Binding-site contacts:
Ligand atom CM5 contacts residue LYS357 of chain 1.A at 4.3 Å.
Ligand atom CM5 contacts residue CYS589 of chain 1.A at 3.1 Å (hydrophobic).
Ligand atom C5 contacts residue CYS589 of chain 1.A at 2.8 Å (hydrophobic).
Ligand atom O4 contacts residue GLN354 of chain 1.A at 3.1 Å.
Ligand atom CM5 contacts residue GLN354 of chain 1.A at 3.4 Å.
Ligand atom CM3 contacts residue GLN354 of chain 1.A at 3.7 Å.
Ligand atom C6 contacts residue CYS589 of chain 1.A at 1.8 Å (hydrophobic).
Ligand atom C4 contacts residue GLN354 of chain 1.A at 4.2 Å.
Ligand atom CM5 contacts residue ARG358 of chain 1.A at 3.9 Å.
Ligand atom O3 contacts residue GLU250 of chain 1.A at 4.2 Å.
Ligand atom C1 contacts residue CYS589 of chain 1.A at 2.9 Å (hydrophobic).
Ligand atom C4 contacts residue CYS589 of chain 1.A at 4.2 Å (hydrophobic).
Ligand atom O3 contacts residue GLN354 of chain 1.A at 3.9 Å.
Ligand atom C2 contacts residue CYS589 of chain 1.A at 4.3 Å (hydrophobic).
Ligand atom O1 contacts residue CYS589 of chain 1.A at 3.1 Å (h-bond).

This protein binds this small molecule.
Small molecule (SMILES): COC1=C(OC)C(=O)C(C)=CC1=O

Sequence of chain 1.A:
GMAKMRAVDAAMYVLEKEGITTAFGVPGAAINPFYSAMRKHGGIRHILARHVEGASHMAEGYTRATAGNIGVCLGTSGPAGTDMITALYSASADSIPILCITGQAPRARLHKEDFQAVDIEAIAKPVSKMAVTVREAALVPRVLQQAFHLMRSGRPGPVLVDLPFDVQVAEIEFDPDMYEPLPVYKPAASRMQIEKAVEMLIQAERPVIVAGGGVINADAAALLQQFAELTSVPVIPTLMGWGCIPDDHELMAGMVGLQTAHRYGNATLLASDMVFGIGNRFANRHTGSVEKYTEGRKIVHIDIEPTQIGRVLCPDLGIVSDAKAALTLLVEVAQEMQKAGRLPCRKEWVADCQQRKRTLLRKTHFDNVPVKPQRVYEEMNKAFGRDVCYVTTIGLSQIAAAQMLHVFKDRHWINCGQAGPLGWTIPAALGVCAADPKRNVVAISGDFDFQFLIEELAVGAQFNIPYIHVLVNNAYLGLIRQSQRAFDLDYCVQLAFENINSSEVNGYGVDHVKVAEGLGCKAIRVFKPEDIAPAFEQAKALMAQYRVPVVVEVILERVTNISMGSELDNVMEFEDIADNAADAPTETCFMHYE